Binding-site contacts:
Ligand atom N2 contacts residue ASN246 of chain 3.C at 2.9 Å (h-bond).
Ligand atom C6 contacts residue THR248 of chain 3.C at 4.1 Å.
Ligand atom O5 contacts residue ASN249 of chain 3.C at 4.1 Å.
Ligand atom C1 contacts residue THR248 of chain 3.C at 3.5 Å.
Ligand atom O5 contacts residue ASN246 of chain 3.C at 2.4 Å (h-bond).
Ligand atom O5 contacts residue THR248 of chain 3.C at 3.4 Å (h-bond).
Ligand atom C5 contacts residue ASN246 of chain 3.C at 3.7 Å.
Ligand atom O7 contacts residue ASN246 of chain 3.C at 4.5 Å.
Ligand atom C1 contacts residue ASN246 of chain 3.C at 1.4 Å.
Ligand atom C7 contacts residue ASN246 of chain 3.C at 3.6 Å.
Ligand atom C2 contacts residue ASN246 of chain 3.C at 2.5 Å.
Ligand atom C3 contacts residue ASN246 of chain 3.C at 3.8 Å.
Ligand atom C8 contacts residue ASN246 of chain 3.C at 3.9 Å.
Ligand atom C4 contacts residue ASN246 of chain 3.C at 4.2 Å.
Ligand atom O6 contacts residue THR248 of chain 3.C at 4.1 Å.
Ligand atom C5 contacts residue THR248 of chain 3.C at 3.6 Å.
Ligand atom O6 contacts residue ASN249 of chain 3.C at 4.0 Å.

Sequence of chain 3.C:
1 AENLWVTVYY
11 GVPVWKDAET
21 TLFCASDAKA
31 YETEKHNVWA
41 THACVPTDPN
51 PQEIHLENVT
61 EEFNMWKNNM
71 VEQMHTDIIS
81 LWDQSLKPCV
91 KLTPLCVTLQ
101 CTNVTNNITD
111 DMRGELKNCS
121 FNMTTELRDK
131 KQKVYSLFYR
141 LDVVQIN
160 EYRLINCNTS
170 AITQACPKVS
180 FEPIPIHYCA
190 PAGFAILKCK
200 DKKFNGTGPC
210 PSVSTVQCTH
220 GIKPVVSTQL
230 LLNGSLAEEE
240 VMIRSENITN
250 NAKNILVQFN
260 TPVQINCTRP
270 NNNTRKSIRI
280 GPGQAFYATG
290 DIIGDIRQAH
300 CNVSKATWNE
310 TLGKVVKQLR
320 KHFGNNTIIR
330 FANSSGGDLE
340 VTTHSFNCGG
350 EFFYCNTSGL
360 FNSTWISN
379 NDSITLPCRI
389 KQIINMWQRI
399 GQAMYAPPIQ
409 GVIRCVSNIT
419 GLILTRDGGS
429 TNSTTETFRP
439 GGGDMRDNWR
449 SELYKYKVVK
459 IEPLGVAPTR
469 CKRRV

The protein below binds the small molecule below.
Small molecule (SMILES): CC(=O)N[C@@H]1[C@@H](O)[C@H](O)[C@@H](CO)O[C@H]1O